Binding-site contacts:
Ligand atom C8 contacts residue ASN182 of chain 1.E at 4.3 Å.
Ligand atom C5 contacts residue ASN241 of chain 1.E at 3.7 Å.
Ligand atom C6 contacts residue ARG178 of chain 1.E at 4.2 Å.
Ligand atom C3 contacts residue ASN241 of chain 1.E at 3.6 Å.
Ligand atom C5 contacts residue ARG178 of chain 1.E at 4.2 Å.
Ligand atom C8 contacts residue ASN241 of chain 1.E at 4.3 Å.
Ligand atom C4 contacts residue ASN241 of chain 1.E at 4.1 Å.
Ligand atom C1 contacts residue ARG178 of chain 1.E at 4.0 Å.
Ligand atom C2 contacts residue ASN241 of chain 1.E at 2.4 Å.
Ligand atom O5 contacts residue ARG178 of chain 1.E at 3.1 Å (salt-bridge).
Ligand atom C7 contacts residue ASN241 of chain 1.E at 3.3 Å.
Ligand atom O7 contacts residue ASN241 of chain 1.E at 3.3 Å (h-bond).
Ligand atom N2 contacts residue ASN241 of chain 1.E at 2.7 Å (h-bond).
Ligand atom O5 contacts residue ASN241 of chain 1.E at 2.5 Å (h-bond).
Ligand atom C1 contacts residue ASN241 of chain 1.E at 1.4 Å.

Sequence of chain 1.E:
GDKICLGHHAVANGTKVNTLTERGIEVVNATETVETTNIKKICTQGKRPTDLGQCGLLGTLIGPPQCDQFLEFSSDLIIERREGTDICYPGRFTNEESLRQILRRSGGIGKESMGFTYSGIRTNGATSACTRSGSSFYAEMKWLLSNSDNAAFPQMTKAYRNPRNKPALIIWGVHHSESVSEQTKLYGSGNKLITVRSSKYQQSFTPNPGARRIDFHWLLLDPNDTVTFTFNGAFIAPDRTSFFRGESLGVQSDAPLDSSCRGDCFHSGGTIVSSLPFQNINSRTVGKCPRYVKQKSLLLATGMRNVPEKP

The protein below binds the small molecule below.
Small molecule (SMILES): CC(=O)N[C@@H]1[C@@H](O)[C@H](O)[C@@H](CO)O[C@H]1O